This protein binds this small molecule.
Small molecule (SMILES): CC(=O)N[C@@H]1[C@@H](O)[C@H](O)[C@@H](CO)O[C@H]1O

Sequence of chain 1.A:
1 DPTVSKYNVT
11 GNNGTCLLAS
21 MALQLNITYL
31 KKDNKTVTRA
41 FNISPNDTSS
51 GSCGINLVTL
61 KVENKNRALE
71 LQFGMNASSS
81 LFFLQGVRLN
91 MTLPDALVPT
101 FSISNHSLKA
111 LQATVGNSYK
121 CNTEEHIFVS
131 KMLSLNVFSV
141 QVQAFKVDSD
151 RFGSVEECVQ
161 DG

Binding-site contacts:
Ligand atom O3 contacts residue ARG88 of chain 1.A at 3.8 Å.
Ligand atom C8 contacts residue ALA68 of chain 1.A at 4.0 Å (hydrophobic).
Ligand atom C3 contacts residue SO41 of chain 1.B at 3.5 Å.
Ligand atom C3 contacts residue ARG88 of chain 1.A at 4.0 Å.
Ligand atom O7 contacts residue ALA68 of chain 1.A at 3.5 Å.
Ligand atom C8 contacts residue LYS61 of chain 1.A at 4.1 Å.
Ligand atom C4 contacts residue ASN90 of chain 1.A at 4.2 Å.
Ligand atom C5 contacts residue ASN90 of chain 1.A at 3.6 Å.
Ligand atom O7 contacts residue ASN90 of chain 1.A at 3.7 Å.
Ligand atom C8 contacts residue ARG88 of chain 1.A at 3.9 Å.
Ligand atom C8 contacts residue GLU70 of chain 1.A at 3.7 Å.
Ligand atom C3 contacts residue ASN90 of chain 1.A at 3.8 Å.
Ligand atom O3 contacts residue LYS61 of chain 1.A at 4.2 Å.
Ligand atom O5 contacts residue ASN90 of chain 1.A at 2.3 Å (h-bond).
Ligand atom N2 contacts residue ASN90 of chain 1.A at 2.9 Å (h-bond).
Ligand atom N2 contacts residue ARG88 of chain 1.A at 4.3 Å.
Ligand atom C7 contacts residue ASN90 of chain 1.A at 3.5 Å.
Ligand atom O3 contacts residue SO41 of chain 1.B at 2.8 Å (h-bond).
Ligand atom O4 contacts residue SO41 of chain 1.B at 3.4 Å (h-bond).
Ligand atom C7 contacts residue LYS61 of chain 1.A at 3.9 Å.
Ligand atom C4 contacts residue SO41 of chain 1.B at 4.0 Å.
Ligand atom C7 contacts residue ALA68 of chain 1.A at 4.1 Å (hydrophobic).
Ligand atom O7 contacts residue LYS61 of chain 1.A at 3.2 Å (salt-bridge).
Ligand atom C1 contacts residue ASN90 of chain 1.A at 1.4 Å.
Ligand atom C2 contacts residue ASN90 of chain 1.A at 2.4 Å.